Sequence of chain 1.A:
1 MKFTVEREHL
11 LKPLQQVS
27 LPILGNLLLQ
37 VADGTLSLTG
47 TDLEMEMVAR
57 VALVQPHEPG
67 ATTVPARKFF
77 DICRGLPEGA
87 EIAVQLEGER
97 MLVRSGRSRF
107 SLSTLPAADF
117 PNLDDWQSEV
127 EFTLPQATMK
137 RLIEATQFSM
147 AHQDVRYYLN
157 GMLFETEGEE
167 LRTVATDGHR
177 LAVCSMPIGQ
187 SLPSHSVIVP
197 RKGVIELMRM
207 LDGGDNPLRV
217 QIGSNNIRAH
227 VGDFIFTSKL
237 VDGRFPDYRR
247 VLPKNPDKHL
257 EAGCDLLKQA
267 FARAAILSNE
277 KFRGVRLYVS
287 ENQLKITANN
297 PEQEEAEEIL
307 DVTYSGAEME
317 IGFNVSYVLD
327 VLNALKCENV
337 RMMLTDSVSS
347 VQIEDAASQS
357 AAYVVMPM

Binding-site contacts:
Ligand atom C1 contacts residue HIS175 of chain 1.A at 4.5 Å.
Ligand atom C11 contacts residue MET362 of chain 1.A at 3.9 Å (hydrophobic).
Ligand atom CL contacts residue VAL360 of chain 1.A at 3.8 Å.
Ligand atom C11 contacts residue VAL247 of chain 1.A at 4.4 Å (hydrophobic).
Ligand atom C1 contacts residue GLY174 of chain 1.A at 3.5 Å.
Ligand atom C contacts residue THR172 of chain 1.A at 4.4 Å.
Ligand atom CL contacts residue LEU177 of chain 1.A at 3.7 Å.
Ligand atom C1 contacts residue THR172 of chain 1.A at 3.6 Å.
Ligand atom C2 contacts residue VAL247 of chain 1.A at 4.1 Å (hydrophobic).
Ligand atom C3 contacts residue VAL247 of chain 1.A at 4.3 Å (hydrophobic).
Ligand atom C7 contacts residue GLY174 of chain 1.A at 4.4 Å.
Ligand atom C7 contacts residue ARG152 of chain 1.A at 4.2 Å.
Ligand atom C2 contacts residue GLY174 of chain 1.A at 3.6 Å.
Ligand atom C3 contacts residue GLY174 of chain 1.A at 4.0 Å.
Ligand atom C5 contacts residue GLY174 of chain 1.A at 4.0 Å.
Ligand atom C6 contacts residue PRO242 of chain 1.A at 3.6 Å (hydrophobic).
Ligand atom C2 contacts residue THR172 of chain 1.A at 4.5 Å.
Ligand atom C contacts residue VAL247 of chain 1.A at 3.6 Å (hydrophobic).
Ligand atom C8 contacts residue PRO242 of chain 1.A at 4.0 Å (hydrophobic).
Ligand atom C6 contacts residue THR172 of chain 1.A at 4.1 Å.
Ligand atom C12 contacts residue MET362 of chain 1.A at 3.4 Å (hydrophobic).
Ligand atom CL contacts residue THR172 of chain 1.A at 4.3 Å.
Ligand atom C7 contacts residue PRO242 of chain 1.A at 3.9 Å (hydrophobic).
Ligand atom C10 contacts residue ARG152 of chain 1.A at 4.4 Å.
Ligand atom C contacts residue MET362 of chain 1.A at 4.2 Å (hydrophobic).
Ligand atom C1 contacts residue VAL247 of chain 1.A at 4.1 Å (hydrophobic).
Ligand atom C6 contacts residue GLY174 of chain 1.A at 3.9 Å.
Ligand atom C12 contacts residue VAL247 of chain 1.A at 3.8 Å (hydrophobic).
Ligand atom CL contacts residue MET362 of chain 1.A at 4.2 Å.
Ligand atom C12 contacts residue GLY174 of chain 1.A at 4.0 Å.
Ligand atom CL contacts residue ARG176 of chain 1.A at 3.5 Å.
Ligand atom C11 contacts residue GLY174 of chain 1.A at 4.2 Å.
Ligand atom C contacts residue GLY174 of chain 1.A at 3.7 Å.
Ligand atom O1 contacts residue ARG152 of chain 1.A at 3.9 Å.
Ligand atom C7 contacts residue LEU155 of chain 1.A at 4.2 Å (hydrophobic).
Ligand atom CL contacts residue VAL247 of chain 1.A at 3.6 Å.
Ligand atom CL contacts residue HIS175 of chain 1.A at 3.8 Å.

The small molecule below binds the protein below.
Small molecule (SMILES): O=C(O)[C@@H]1CCCc2c1[nH]c1ccc(Cl)cc21